Sequence of chain 2.A:
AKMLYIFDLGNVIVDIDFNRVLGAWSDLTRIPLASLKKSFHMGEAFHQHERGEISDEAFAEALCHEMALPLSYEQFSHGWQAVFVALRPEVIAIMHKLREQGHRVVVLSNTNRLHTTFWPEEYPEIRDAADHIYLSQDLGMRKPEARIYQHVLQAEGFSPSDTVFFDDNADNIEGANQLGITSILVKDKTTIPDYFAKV

This small molecule binds to this protein.
Small molecule (SMILES): O=P(O)(O)O[C@H]1O[C@H](CO)[C@@H](O)[C@H](O)[C@H]1O

Binding-site contacts:
Ligand atom P contacts residue LYS148 of chain 2.A at 4.2 Å.
Ligand atom O1 contacts residue GLY15 of chain 2.A at 3.6 Å (h-bond).
Ligand atom C2 contacts residue GLY15 of chain 2.A at 2.7 Å.
Ligand atom P contacts residue ASN115 of chain 2.A at 3.6 Å.
Ligand atom O1P contacts residue ASN115 of chain 2.A at 4.1 Å.
Ligand atom O2 contacts residue ASP13 of chain 2.A at 2.0 Å (salt-bridge).
Ligand atom O6 contacts residue ILE21 of chain 2.A at 3.8 Å.
Ligand atom O3 contacts residue GLY15 of chain 2.A at 3.9 Å.
Ligand atom O2P contacts residue LYS148 of chain 2.A at 3.0 Å (salt-bridge).
Ligand atom P contacts residue SER114 of chain 2.A at 3.5 Å.
Ligand atom O2P contacts residue SER114 of chain 2.A at 3.8 Å.
Ligand atom O2P contacts residue ASN115 of chain 2.A at 2.9 Å (h-bond).
Ligand atom O2 contacts residue ASP173 of chain 2.A at 2.5 Å (salt-bridge).
Ligand atom O1P contacts residue ASP13 of chain 2.A at 2.9 Å (salt-bridge).
Ligand atom O1 contacts residue ASP13 of chain 2.A at 2.7 Å (salt-bridge).
Ligand atom C2 contacts residue ASP13 of chain 2.A at 3.4 Å.
Ligand atom C3 contacts residue GLY15 of chain 2.A at 3.9 Å.
Ligand atom O3 contacts residue ASP173 of chain 2.A at 2.1 Å (salt-bridge).
Ligand atom O1 contacts residue LYS148 of chain 2.A at 4.5 Å.
Ligand atom O1P contacts residue LEU14 of chain 2.A at 3.5 Å.
Ligand atom C2 contacts residue ASN16 of chain 2.A at 4.2 Å.
Ligand atom C2 contacts residue ASP173 of chain 2.A at 3.3 Å.
Ligand atom O3P contacts residue SER114 of chain 2.A at 4.0 Å.
Ligand atom C1 contacts residue GLY15 of chain 2.A at 3.5 Å.
Ligand atom O2 contacts residue GLY15 of chain 2.A at 2.6 Å (h-bond).
Ligand atom C4 contacts residue ASP173 of chain 2.A at 4.5 Å.
Ligand atom O1P contacts residue SER114 of chain 2.A at 2.6 Å (h-bond).
Ligand atom C6 contacts residue PHE23 of chain 2.A at 4.4 Å (hydrophobic).
Ligand atom O3P contacts residue ASN115 of chain 2.A at 2.7 Å (h-bond).
Ligand atom O1P contacts residue GLY15 of chain 2.A at 2.9 Å (h-bond).
Ligand atom O3 contacts residue ASN16 of chain 2.A at 3.5 Å.
Ligand atom O2 contacts residue ASP172 of chain 2.A at 4.2 Å.
Ligand atom C1 contacts residue ASP13 of chain 2.A at 3.9 Å.
Ligand atom P contacts residue GLY15 of chain 2.A at 3.9 Å.
Ligand atom O6 contacts residue PHE23 of chain 2.A at 3.7 Å.
Ligand atom C3 contacts residue ASN16 of chain 2.A at 4.4 Å.
Ligand atom O2P contacts residue ASP13 of chain 2.A at 3.0 Å (salt-bridge).
Ligand atom O1P contacts residue LYS148 of chain 2.A at 4.5 Å.
Ligand atom C3 contacts residue ASP173 of chain 2.A at 3.4 Å.
Ligand atom P contacts residue ASP13 of chain 2.A at 3.1 Å.